This protein binds this small molecule.
Small molecule (SMILES): CC(C)C[C@H](NC(=O)[C@H](Cc1ccc(O)cc1)NC(=O)[C@@H](N)CC(C)C)C(=O)N[C@H](C(=O)N[C@@H](CS)C(=O)NCC(=O)N[C@@H](CCC(=O)O)C(=O)N[C@@H](CCCN=C(N)N)C(=O)N[C@H](C(=O)O)C(C)C)C(C)C

Binding-site contacts:
Ligand atom N contacts residue ASP153 of chain 1.D at 2.7 Å (salt-bridge).
Ligand atom O contacts residue ARG98 of chain 1.D at 2.7 Å (salt-bridge).
Ligand atom O contacts residue TRP74 of chain 1.D at 3.0 Å (h-bond).
Ligand atom CA contacts residue TYR157 of chain 1.D at 3.5 Å (hydrophobic).
Ligand atom OH contacts residue VAL10 of chain 1.D at 3.3 Å.
Ligand atom N contacts residue SER78 of chain 1.D at 3.3 Å (h-bond).
Ligand atom O contacts residue TRP148 of chain 1.D at 3.2 Å (h-bond).
Ligand atom O contacts residue LYS147 of chain 1.D at 2.8 Å (salt-bridge).
Ligand atom O contacts residue TRP74 of chain 1.D at 2.9 Å (h-bond).
Ligand atom CG1 contacts residue TYR156 of chain 1.D at 3.3 Å (hydrophobic).
Ligand atom CD contacts residue TRP74 of chain 1.D at 3.4 Å (hydrophobic).
Ligand atom CD2 contacts residue TYR160 of chain 1.D at 3.4 Å (hydrophobic).
Ligand atom CA contacts residue TRP74 of chain 1.D at 3.4 Å (hydrophobic).
Ligand atom SG contacts residue ARG98 of chain 1.D at 3.4 Å (salt-bridge).
Ligand atom CB contacts residue TRP74 of chain 1.D at 3.3 Å (hydrophobic).
Ligand atom N contacts residue TYR172 of chain 1.D at 2.9 Å (h-bond).
Ligand atom CE2 contacts residue ASP71 of chain 1.D at 3.2 Å.
Ligand atom O contacts residue ARG67 of chain 1.D at 2.6 Å (salt-bridge).
Ligand atom OXT contacts residue THR144 of chain 1.D at 2.5 Å (h-bond).
Ligand atom OH contacts residue ASP71 of chain 1.D at 2.8 Å (salt-bridge).
Ligand atom CB contacts residue ASP153 of chain 1.D at 3.3 Å.
Ligand atom O contacts residue TYR85 of chain 1.D at 3.4 Å (h-bond).
Ligand atom C contacts residue TYR85 of chain 1.D at 3.5 Å (hydrophobic).
Ligand atom O contacts residue TRP148 of chain 1.D at 2.8 Å (h-bond).
Ligand atom CG contacts residue ALA151 of chain 1.D at 3.3 Å (hydrophobic).
Ligand atom NE contacts residue TRP74 of chain 1.D at 3.3 Å.
Ligand atom CG contacts residue ASP153 of chain 1.D at 3.5 Å.
Ligand atom N contacts residue ASP71 of chain 1.D at 2.9 Å (salt-bridge).
Ligand atom O contacts residue TYR160 of chain 1.D at 2.5 Å (h-bond).
Ligand atom N contacts residue GLN64 of chain 1.D at 3.0 Å (h-bond).
Ligand atom CG2 contacts residue SER70 of chain 1.D at 3.5 Å.
Ligand atom CZ contacts residue ASP71 of chain 1.D at 3.4 Å.
Ligand atom CD2 contacts residue ARG67 of chain 1.D at 3.4 Å.
Ligand atom N contacts residue TYR157 of chain 1.D at 2.9 Å (h-bond).
Ligand atom O contacts residue TYR156 of chain 1.D at 2.6 Å (h-bond).
Ligand atom OXT contacts residue TYR85 of chain 1.D at 2.7 Å (h-bond).
Ligand atom CD1 contacts residue TYR156 of chain 1.D at 3.2 Å (hydrophobic).
Ligand atom CD1 contacts residue GLN64 of chain 1.D at 3.5 Å.
Ligand atom N contacts residue TYR8 of chain 1.D at 2.9 Å (h-bond).
Ligand atom C contacts residue TRP74 of chain 1.D at 3.4 Å (hydrophobic).

Sequence of chain 1.D:
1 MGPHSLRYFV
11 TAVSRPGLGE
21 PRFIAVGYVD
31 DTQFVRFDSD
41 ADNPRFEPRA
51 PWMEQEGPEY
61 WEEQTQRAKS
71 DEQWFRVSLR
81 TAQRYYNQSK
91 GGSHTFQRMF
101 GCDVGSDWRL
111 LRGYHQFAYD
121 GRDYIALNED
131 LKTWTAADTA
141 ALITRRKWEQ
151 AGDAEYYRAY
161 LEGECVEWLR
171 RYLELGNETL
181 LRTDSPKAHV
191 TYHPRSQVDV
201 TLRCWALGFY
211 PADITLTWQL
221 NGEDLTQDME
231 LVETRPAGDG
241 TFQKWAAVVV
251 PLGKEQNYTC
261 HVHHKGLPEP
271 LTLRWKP